Sequence of chain 1.C:
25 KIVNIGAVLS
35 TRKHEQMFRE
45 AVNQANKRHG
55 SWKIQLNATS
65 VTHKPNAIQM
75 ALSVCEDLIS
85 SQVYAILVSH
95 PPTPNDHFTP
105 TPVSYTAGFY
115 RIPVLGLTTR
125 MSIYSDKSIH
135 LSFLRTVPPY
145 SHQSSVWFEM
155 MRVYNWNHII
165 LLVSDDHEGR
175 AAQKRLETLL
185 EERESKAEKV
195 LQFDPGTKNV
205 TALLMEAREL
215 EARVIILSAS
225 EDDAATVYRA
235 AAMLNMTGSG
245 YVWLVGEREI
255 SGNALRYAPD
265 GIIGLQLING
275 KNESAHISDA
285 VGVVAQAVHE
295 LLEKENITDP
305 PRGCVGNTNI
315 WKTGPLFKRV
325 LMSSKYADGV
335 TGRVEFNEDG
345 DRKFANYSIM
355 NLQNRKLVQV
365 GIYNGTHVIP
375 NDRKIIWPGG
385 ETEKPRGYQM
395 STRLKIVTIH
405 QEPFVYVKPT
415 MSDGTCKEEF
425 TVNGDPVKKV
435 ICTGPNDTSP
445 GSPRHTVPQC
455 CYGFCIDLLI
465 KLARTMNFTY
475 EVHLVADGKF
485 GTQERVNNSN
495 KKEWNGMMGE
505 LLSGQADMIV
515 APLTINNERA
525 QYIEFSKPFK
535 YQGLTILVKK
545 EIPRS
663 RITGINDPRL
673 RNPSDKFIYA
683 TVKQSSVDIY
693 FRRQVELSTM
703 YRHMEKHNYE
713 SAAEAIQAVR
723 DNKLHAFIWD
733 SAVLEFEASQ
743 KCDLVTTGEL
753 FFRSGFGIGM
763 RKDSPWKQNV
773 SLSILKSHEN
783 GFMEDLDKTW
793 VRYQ

Binding-site contacts:
Ligand atom OXT contacts residue PHE484 of chain 1.C at 4.2 Å.
Ligand atom N contacts residue SER688 of chain 1.C at 4.1 Å.
Ligand atom OXT contacts residue THR518 of chain 1.C at 2.8 Å (h-bond).
Ligand atom CA contacts residue ASP732 of chain 1.C at 3.2 Å.
Ligand atom CA contacts residue PRO516 of chain 1.C at 3.0 Å (hydrophobic).
Ligand atom N contacts residue PHE758 of chain 1.C at 4.4 Å.
Ligand atom C contacts residue PRO516 of chain 1.C at 3.9 Å (hydrophobic).
Ligand atom OXT contacts residue LEU517 of chain 1.C at 3.6 Å.
Ligand atom O contacts residue PHE484 of chain 1.C at 3.4 Å.
Ligand atom C contacts residue THR518 of chain 1.C at 3.6 Å.
Ligand atom N contacts residue TRP731 of chain 1.C at 4.3 Å.
Ligand atom C contacts residue SER688 of chain 1.C at 3.7 Å.
Ligand atom N contacts residue ASP732 of chain 1.C at 2.2 Å (salt-bridge).
Ligand atom C contacts residue ARG523 of chain 1.C at 3.4 Å.
Ligand atom OXT contacts residue SER688 of chain 1.C at 3.7 Å.
Ligand atom N contacts residue PRO516 of chain 1.C at 3.9 Å.
Ligand atom OXT contacts residue ARG523 of chain 1.C at 2.5 Å (salt-bridge).
Ligand atom CA contacts residue PHE484 of chain 1.C at 3.7 Å (hydrophobic).
Ligand atom O contacts residue SER687 of chain 1.C at 3.9 Å.
Ligand atom N contacts residue THR518 of chain 1.C at 3.1 Å.
Ligand atom O contacts residue ARG523 of chain 1.C at 3.1 Å (salt-bridge).
Ligand atom O contacts residue SER688 of chain 1.C at 3.1 Å (h-bond).
Ligand atom C contacts residue PHE484 of chain 1.C at 3.7 Å (hydrophobic).
Ligand atom OXT contacts residue PRO516 of chain 1.C at 3.9 Å.
Ligand atom C contacts residue LEU517 of chain 1.C at 4.3 Å (hydrophobic).
Ligand atom CA contacts residue THR518 of chain 1.C at 3.5 Å.
Ligand atom CA contacts residue LEU517 of chain 1.C at 4.4 Å (hydrophobic).

The protein below binds the small molecule below.
Small molecule (SMILES): NCC(=O)O